Binding-site contacts:
Ligand atom C2 contacts residue GLU443 of chain 3.A at 4.3 Å.
Ligand atom C7 contacts residue PHE154 of chain 3.A at 3.5 Å (hydrophobic).
Ligand atom O2 contacts residue VAL284 of chain 3.A at 4.0 Å.
Ligand atom C20 contacts residue PHE107 of chain 3.A at 4.0 Å (hydrophobic).
Ligand atom C16 contacts residue DXC1 of chain 3.D at 3.9 Å.
Ligand atom C7 contacts residue ILE279 of chain 3.A at 4.0 Å (hydrophobic).
Ligand atom C14 contacts residue PHE107 of chain 3.A at 3.7 Å (hydrophobic).
Ligand atom C1 contacts residue ASN286 of chain 3.A at 4.3 Å.
Ligand atom C17 contacts residue ARG131 of chain 1.A at 4.1 Å.
Ligand atom C23 contacts residue ARG131 of chain 1.A at 3.8 Å.
Ligand atom C6 contacts residue GLU443 of chain 3.A at 3.2 Å.
Ligand atom C13 contacts residue GLU443 of chain 3.A at 3.9 Å.
Ligand atom C3 contacts residue PHE154 of chain 3.A at 3.5 Å (hydrophobic).
Ligand atom C5 contacts residue PHE107 of chain 3.A at 4.1 Å (hydrophobic).
Ligand atom C17 contacts residue PHE442 of chain 3.A at 4.5 Å (hydrophobic).
Ligand atom C16 contacts residue PHE442 of chain 3.A at 3.9 Å (hydrophobic).
Ligand atom C19 contacts residue ARG131 of chain 1.A at 4.3 Å.
Ligand atom C6 contacts residue PHE157 of chain 3.A at 4.3 Å (hydrophobic).
Ligand atom O2 contacts residue ASN286 of chain 3.A at 2.9 Å (h-bond).
Ligand atom O2 contacts residue GLU443 of chain 3.A at 2.5 Å (salt-bridge).
Ligand atom C8 contacts residue LEU100 of chain 3.A at 4.2 Å (hydrophobic).
Ligand atom C5 contacts residue PHE157 of chain 3.A at 3.9 Å (hydrophobic).
Ligand atom O1 contacts residue PHE442 of chain 3.A at 3.5 Å.
Ligand atom C1 contacts residue GLU443 of chain 3.A at 3.4 Å.
Ligand atom C15 contacts residue DXC1 of chain 3.D at 3.8 Å.
Ligand atom C8 contacts residue ILE279 of chain 3.A at 4.0 Å (hydrophobic).
Ligand atom O1 contacts residue GLU443 of chain 3.A at 3.0 Å (salt-bridge).
Ligand atom C18 contacts residue PHE107 of chain 3.A at 3.7 Å (hydrophobic).
Ligand atom C7 contacts residue LEU100 of chain 3.A at 3.7 Å (hydrophobic).
Ligand atom C15 contacts residue PHE442 of chain 3.A at 3.9 Å (hydrophobic).
Ligand atom C22 contacts residue ARG131 of chain 1.A at 3.8 Å.
Ligand atom C13 contacts residue PHE107 of chain 3.A at 4.0 Å (hydrophobic).
Ligand atom O4 contacts residue ASP130 of chain 1.A at 4.0 Å.
Ligand atom O4 contacts residue ARG131 of chain 1.A at 4.4 Å.
Ligand atom C2 contacts residue PHE154 of chain 3.A at 3.9 Å (hydrophobic).
Ligand atom C16 contacts residue ARG131 of chain 1.A at 4.4 Å.
Ligand atom C14 contacts residue GLU443 of chain 3.A at 4.0 Å.
Ligand atom O3 contacts residue ARG131 of chain 1.A at 3.2 Å (salt-bridge).
Ligand atom C18 contacts residue GLU104 of chain 3.A at 4.5 Å.
Ligand atom C11 contacts residue PHE442 of chain 3.A at 3.9 Å (hydrophobic).

Sequence of chain 3.A:
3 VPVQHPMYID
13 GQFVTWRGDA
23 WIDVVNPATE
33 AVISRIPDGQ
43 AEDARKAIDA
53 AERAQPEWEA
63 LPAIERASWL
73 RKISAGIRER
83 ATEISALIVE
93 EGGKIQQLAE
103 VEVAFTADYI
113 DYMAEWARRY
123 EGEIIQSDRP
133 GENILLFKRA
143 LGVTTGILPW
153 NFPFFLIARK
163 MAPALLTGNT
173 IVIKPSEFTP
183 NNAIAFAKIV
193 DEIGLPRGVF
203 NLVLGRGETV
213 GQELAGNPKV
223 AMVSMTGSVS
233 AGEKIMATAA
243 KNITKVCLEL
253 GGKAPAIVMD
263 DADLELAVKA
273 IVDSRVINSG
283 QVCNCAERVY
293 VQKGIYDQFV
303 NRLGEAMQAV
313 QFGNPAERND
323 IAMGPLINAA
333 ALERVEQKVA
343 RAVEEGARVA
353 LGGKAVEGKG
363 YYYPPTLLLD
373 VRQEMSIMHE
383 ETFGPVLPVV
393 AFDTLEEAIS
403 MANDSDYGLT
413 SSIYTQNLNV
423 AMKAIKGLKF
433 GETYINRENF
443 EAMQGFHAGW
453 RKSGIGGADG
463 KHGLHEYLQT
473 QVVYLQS

Sequence of chain 1.A:
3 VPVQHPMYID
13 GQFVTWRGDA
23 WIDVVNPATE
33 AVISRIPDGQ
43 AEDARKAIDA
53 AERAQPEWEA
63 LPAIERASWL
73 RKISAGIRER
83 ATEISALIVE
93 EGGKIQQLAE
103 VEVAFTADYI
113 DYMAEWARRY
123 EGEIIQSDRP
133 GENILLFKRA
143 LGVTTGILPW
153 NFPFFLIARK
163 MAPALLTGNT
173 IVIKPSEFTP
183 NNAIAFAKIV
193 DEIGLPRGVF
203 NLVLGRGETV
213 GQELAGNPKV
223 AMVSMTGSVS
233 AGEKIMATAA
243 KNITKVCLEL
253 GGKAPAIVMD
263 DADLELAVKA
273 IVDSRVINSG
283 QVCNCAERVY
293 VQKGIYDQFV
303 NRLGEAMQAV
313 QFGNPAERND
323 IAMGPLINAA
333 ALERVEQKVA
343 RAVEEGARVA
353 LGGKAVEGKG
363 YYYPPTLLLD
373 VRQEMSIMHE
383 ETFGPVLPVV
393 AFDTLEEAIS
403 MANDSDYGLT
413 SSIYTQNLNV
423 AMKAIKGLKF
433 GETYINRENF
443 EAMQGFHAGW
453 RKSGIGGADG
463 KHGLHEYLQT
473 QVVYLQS

This protein binds this small molecule.
Small molecule (SMILES): C[C@H](CCC(=O)O)[C@H]1CC[C@H]2[C@@H]3CC[C@@H]4C[C@H](O)CC[C@]4(C)[C@H]3C[C@H](O)[C@]12C